Binding-site contacts:
Ligand atom O7 contacts residue TRP199 of chain 2.B at 3.8 Å.
Ligand atom C3 contacts residue TYR171 of chain 2.B at 3.7 Å (hydrophobic).
Ligand atom C6 contacts residue PHE245 of chain 2.B at 3.9 Å (hydrophobic).
Ligand atom O4 contacts residue TRP199 of chain 2.B at 3.9 Å.
Ligand atom O7 contacts residue ARG244 of chain 2.B at 2.6 Å (salt-bridge).
Ligand atom C7 contacts residue ARG244 of chain 2.B at 3.6 Å.
Ligand atom N2 contacts residue ASP204 of chain 2.B at 2.8 Å (salt-bridge).
Ligand atom C2 contacts residue TYR171 of chain 2.B at 3.9 Å (hydrophobic).
Ligand atom C4 contacts residue TRP199 of chain 2.B at 3.9 Å (hydrophobic).
Ligand atom C1 contacts residue TYR171 of chain 2.B at 3.6 Å (hydrophobic).
Ligand atom O3 contacts residue ARG244 of chain 2.B at 3.1 Å (salt-bridge).
Ligand atom O5 contacts residue PHE245 of chain 2.B at 3.4 Å.
Ligand atom C6 contacts residue PHE165 of chain 2.B at 3.6 Å (hydrophobic).
Ligand atom C5 contacts residue TYR171 of chain 2.B at 3.9 Å (hydrophobic).
Ligand atom C3 contacts residue ASP203 of chain 2.B at 3.4 Å.
Ligand atom O4 contacts residue ARG244 of chain 2.B at 3.0 Å (salt-bridge).
Ligand atom O3 contacts residue GOL1 of chain 2.Z at 3.6 Å.
Ligand atom O5 contacts residue TRP199 of chain 2.B at 3.9 Å.
Ligand atom N2 contacts residue GLY201 of chain 2.B at 3.6 Å (h-bond).
Ligand atom C4 contacts residue ASP203 of chain 2.B at 3.6 Å.
Ligand atom C2 contacts residue ASP204 of chain 2.B at 3.8 Å.
Ligand atom O6 contacts residue PHE165 of chain 2.B at 3.7 Å.
Ligand atom N2 contacts residue TYR171 of chain 2.B at 3.9 Å.
Ligand atom O3 contacts residue ASP203 of chain 2.B at 2.5 Å (salt-bridge).
Ligand atom C4 contacts residue GOL1 of chain 2.Z at 3.8 Å.
Ligand atom C8 contacts residue ASP204 of chain 2.B at 3.5 Å.
Ligand atom O3 contacts residue GLY201 of chain 2.B at 2.9 Å (h-bond).
Ligand atom C7 contacts residue ASP204 of chain 2.B at 3.6 Å.
Ligand atom O4 contacts residue ASP203 of chain 2.B at 2.9 Å (salt-bridge).
Ligand atom O4 contacts residue TYR174 of chain 2.B at 3.5 Å.
Ligand atom C8 contacts residue ARG244 of chain 2.B at 3.8 Å.
Ligand atom C7 contacts residue GLY201 of chain 2.B at 3.6 Å.
Ligand atom O6 contacts residue TRP199 of chain 2.B at 3.7 Å.
Ligand atom O2 contacts residue PHE165 of chain 2.B at 3.6 Å.
Ligand atom C3 contacts residue ASP204 of chain 2.B at 3.9 Å.
Ligand atom O6 contacts residue TRP199 of chain 2.B at 3.9 Å.
Ligand atom C8 contacts residue GLY201 of chain 2.B at 3.8 Å.
Ligand atom C8 contacts residue PHE245 of chain 2.B at 3.7 Å (hydrophobic).
Ligand atom O3 contacts residue GLY200 of chain 2.B at 3.6 Å.
Ligand atom O4 contacts residue GOL1 of chain 2.Z at 3.1 Å.

The small molecule below binds the protein below.
Small molecule (SMILES): CC(=O)N[C@H]1[C@H](OC[C@H]2O[C@@H](O[C@H]3[C@H](O)[C@@H](O)[C@H](O)O[C@@H]3CO)[C@H](O)[C@@H](O[C@@H]3O[C@H](CO)[C@@H](O)[C@H](O[C@@H]4O[C@H](CO)C[C@H](O)[C@H]4O)[C@H]3NC(C)=O)[C@H]2O)O[C@H](CO)[C@@H](O)[C@@H]1O

Sequence of chain 2.B:
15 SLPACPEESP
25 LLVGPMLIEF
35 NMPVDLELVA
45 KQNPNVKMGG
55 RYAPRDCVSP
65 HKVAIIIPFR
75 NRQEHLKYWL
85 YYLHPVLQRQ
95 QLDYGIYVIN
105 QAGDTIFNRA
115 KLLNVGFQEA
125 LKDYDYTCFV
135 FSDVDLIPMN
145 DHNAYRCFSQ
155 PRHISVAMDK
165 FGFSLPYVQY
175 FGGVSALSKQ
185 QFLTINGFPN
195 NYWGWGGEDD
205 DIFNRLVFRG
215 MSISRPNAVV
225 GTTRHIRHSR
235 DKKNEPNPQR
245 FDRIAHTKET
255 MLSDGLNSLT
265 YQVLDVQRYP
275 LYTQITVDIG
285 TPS